The small molecule below binds the protein below.
Small molecule (SMILES): c1cc(CN23->[Cu]45<-N(CCCN->4CC2)CCN->5CCC3)ccc1CN12->[Cu]34<-N(CCCN->3CC1)CCN->4CCC2

Binding-site contacts:
Ligand atom C9 contacts residue TRP123 of chain 1.A at 3.6 Å (hydrophobic).
Ligand atom C9 contacts residue ARG125 of chain 1.A at 3.8 Å.
Ligand atom C13 contacts residue ARG125 of chain 1.A at 4.2 Å.
Ligand atom C12 contacts residue ARG125 of chain 1.A at 4.0 Å.
Ligand atom N11 contacts residue TRP123 of chain 1.A at 4.4 Å.
Ligand atom N11 contacts residue ARG125 of chain 1.A at 3.6 Å (salt-bridge).
Ligand atom C9 contacts residue ALA122 of chain 1.A at 3.3 Å (hydrophobic).
Ligand atom C8 contacts residue ALA122 of chain 1.A at 3.8 Å (hydrophobic).
Ligand atom C8 contacts residue TRP123 of chain 1.A at 3.5 Å (hydrophobic).
Ligand atom C12 contacts residue TRP123 of chain 1.A at 4.3 Å (hydrophobic).
Ligand atom C10 contacts residue ARG5 of chain 1.A at 4.0 Å.
Ligand atom C10 contacts residue TRP123 of chain 1.A at 3.4 Å (hydrophobic).
Ligand atom C12 contacts residue ARG5 of chain 1.A at 4.0 Å.
Ligand atom C10 contacts residue ALA122 of chain 1.A at 3.7 Å (hydrophobic).
Ligand atom C10 contacts residue ARG125 of chain 1.A at 3.5 Å.

Sequence of chain 1.A:
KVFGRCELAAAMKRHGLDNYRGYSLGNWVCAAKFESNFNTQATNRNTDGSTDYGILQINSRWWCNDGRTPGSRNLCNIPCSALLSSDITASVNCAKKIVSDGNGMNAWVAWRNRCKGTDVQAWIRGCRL